Binding-site contacts:
Ligand atom C1 contacts residue ARG224 of chain 2.A at 4.1 Å.
Ligand atom N1 contacts residue TRP374 of chain 2.A at 3.5 Å.
Ligand atom C2 contacts residue TRP374 of chain 2.A at 4.0 Å (hydrophobic).
Ligand atom C3 contacts residue TRP374 of chain 2.A at 4.0 Å (hydrophobic).
Ligand atom O2S contacts residue LYS215 of chain 2.A at 3.1 Å (salt-bridge).
Ligand atom S1 contacts residue TRP374 of chain 2.A at 4.4 Å.
Ligand atom O1S contacts residue LYS215 of chain 2.A at 3.9 Å.
Ligand atom O2S contacts residue GLY222 of chain 2.A at 3.4 Å (h-bond).
Ligand atom C3 contacts residue ASP229 of chain 2.A at 4.4 Å.
Ligand atom S1 contacts residue LYS215 of chain 2.A at 4.1 Å.
Ligand atom S1 contacts residue GLY222 of chain 2.A at 3.8 Å.
Ligand atom O3S contacts residue ARG224 of chain 2.A at 3.8 Å.
Ligand atom O1S contacts residue PHE223 of chain 2.A at 3.2 Å.
Ligand atom O1S contacts residue TRP374 of chain 2.A at 4.0 Å.
Ligand atom C1 contacts residue TRP374 of chain 2.A at 3.3 Å (hydrophobic).
Ligand atom O1S contacts residue ARG224 of chain 2.A at 2.9 Å (salt-bridge).
Ligand atom S1 contacts residue ARG224 of chain 2.A at 4.0 Å.
Ligand atom C2 contacts residue ARG224 of chain 2.A at 4.0 Å.
Ligand atom O1S contacts residue GLY222 of chain 2.A at 3.0 Å (h-bond).

The protein below binds the small molecule below.
Small molecule (SMILES): CCCCCCCCCCCC[N+](C)(C)CCCS(=O)(=O)O

Sequence of chain 2.A:
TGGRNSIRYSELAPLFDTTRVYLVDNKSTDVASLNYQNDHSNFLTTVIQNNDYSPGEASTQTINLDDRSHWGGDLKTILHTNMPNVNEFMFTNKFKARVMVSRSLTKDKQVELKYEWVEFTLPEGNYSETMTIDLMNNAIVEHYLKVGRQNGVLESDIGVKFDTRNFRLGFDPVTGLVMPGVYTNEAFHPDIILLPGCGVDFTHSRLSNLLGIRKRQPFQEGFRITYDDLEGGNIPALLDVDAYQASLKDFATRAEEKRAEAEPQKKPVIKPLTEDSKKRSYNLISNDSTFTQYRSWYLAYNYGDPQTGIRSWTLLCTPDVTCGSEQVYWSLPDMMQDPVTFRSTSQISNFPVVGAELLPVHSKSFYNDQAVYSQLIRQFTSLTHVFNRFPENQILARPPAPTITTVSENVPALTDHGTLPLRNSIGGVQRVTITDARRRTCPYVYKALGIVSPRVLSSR